The protein below binds the small molecule below.
Small molecule (SMILES): Cc1ccncc1NC(=O)C1(c2cccc(Cl)c2)CC1

Binding-site contacts:
Ligand atom C4 contacts residue GLU166 of chain 1.A at 3.7 Å.
Ligand atom C3 contacts residue LEU141 of chain 1.A at 3.9 Å (hydrophobic).
Ligand atom C4 contacts residue MET165 of chain 1.A at 4.0 Å (hydrophobic).
Ligand atom C3 contacts residue GLU166 of chain 1.A at 3.5 Å.
Ligand atom C15 contacts residue MET49 of chain 1.A at 3.9 Å (hydrophobic).
Ligand atom C2 contacts residue ASN142 of chain 1.A at 3.7 Å.
Ligand atom C14 contacts residue MET49 of chain 1.A at 3.6 Å (hydrophobic).
Ligand atom C13 contacts residue ARG188 of chain 1.A at 3.6 Å.
Ligand atom C11 contacts residue MET49 of chain 1.A at 4.0 Å (hydrophobic).
Ligand atom CL contacts residue MET165 of chain 1.A at 3.6 Å.
Ligand atom C12 contacts residue MET49 of chain 1.A at 3.7 Å (hydrophobic).
Ligand atom C12 contacts residue ARG188 of chain 1.A at 3.8 Å.
Ligand atom C3 contacts residue PHE140 of chain 1.A at 3.3 Å (hydrophobic).
Ligand atom C2 contacts residue PHE140 of chain 1.A at 3.8 Å (hydrophobic).
Ligand atom C4 contacts residue HIS163 of chain 1.A at 3.2 Å.
Ligand atom C2 contacts residue GLU166 of chain 1.A at 3.5 Å.
Ligand atom CL contacts residue HIS41 of chain 1.A at 3.6 Å.
Ligand atom C12 contacts residue GLN189 of chain 1.A at 3.7 Å.
Ligand atom C1 contacts residue ASN142 of chain 1.A at 3.8 Å.
Ligand atom C5 contacts residue CYS145 of chain 1.A at 4.0 Å (hydrophobic).
Ligand atom C14 contacts residue HIS164 of chain 1.A at 3.9 Å.
Ligand atom N contacts residue GLU166 of chain 1.A at 3.6 Å.
Ligand atom O contacts residue GLU166 of chain 1.A at 3.3 Å (salt-bridge).
Ligand atom C15 contacts residue HIS164 of chain 1.A at 3.3 Å.
Ligand atom O contacts residue MET165 of chain 1.A at 3.6 Å.
Ligand atom C13 contacts residue MET165 of chain 1.A at 3.5 Å (hydrophobic).
Ligand atom CL contacts residue HIS164 of chain 1.A at 3.7 Å.
Ligand atom C contacts residue ASN142 of chain 1.A at 3.8 Å.
Ligand atom C13 contacts residue GLN189 of chain 1.A at 3.9 Å.
Ligand atom C4 contacts residue CYS145 of chain 1.A at 3.8 Å (hydrophobic).
Ligand atom C15 contacts residue HIS41 of chain 1.A at 3.7 Å.
Ligand atom N1 contacts residue CYS145 of chain 1.A at 3.6 Å.
Ligand atom C14 contacts residue MET165 of chain 1.A at 3.7 Å (hydrophobic).
Ligand atom C8 contacts residue HIS41 of chain 1.A at 3.7 Å.
Ligand atom C3 contacts residue HIS163 of chain 1.A at 3.9 Å.
Ligand atom C13 contacts residue MET49 of chain 1.A at 3.5 Å (hydrophobic).
Ligand atom C2 contacts residue LEU141 of chain 1.A at 3.6 Å (hydrophobic).
Ligand atom N contacts residue PHE140 of chain 1.A at 3.8 Å.
Ligand atom CL contacts residue ASP187 of chain 1.A at 3.1 Å.
Ligand atom N contacts residue HIS163 of chain 1.A at 2.8 Å (h-bond).

Sequence of chain 2.A:
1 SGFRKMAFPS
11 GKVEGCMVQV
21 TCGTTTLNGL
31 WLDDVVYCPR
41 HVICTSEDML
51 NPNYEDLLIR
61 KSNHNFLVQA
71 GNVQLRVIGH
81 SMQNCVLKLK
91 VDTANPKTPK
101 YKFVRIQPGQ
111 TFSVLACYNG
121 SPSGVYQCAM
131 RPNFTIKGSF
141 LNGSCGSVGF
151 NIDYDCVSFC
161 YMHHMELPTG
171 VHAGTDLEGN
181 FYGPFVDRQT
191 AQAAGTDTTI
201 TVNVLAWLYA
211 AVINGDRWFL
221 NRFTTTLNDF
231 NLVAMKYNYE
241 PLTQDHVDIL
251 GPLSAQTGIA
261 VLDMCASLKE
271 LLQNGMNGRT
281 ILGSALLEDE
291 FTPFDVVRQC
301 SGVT

Sequence of chain 1.A:
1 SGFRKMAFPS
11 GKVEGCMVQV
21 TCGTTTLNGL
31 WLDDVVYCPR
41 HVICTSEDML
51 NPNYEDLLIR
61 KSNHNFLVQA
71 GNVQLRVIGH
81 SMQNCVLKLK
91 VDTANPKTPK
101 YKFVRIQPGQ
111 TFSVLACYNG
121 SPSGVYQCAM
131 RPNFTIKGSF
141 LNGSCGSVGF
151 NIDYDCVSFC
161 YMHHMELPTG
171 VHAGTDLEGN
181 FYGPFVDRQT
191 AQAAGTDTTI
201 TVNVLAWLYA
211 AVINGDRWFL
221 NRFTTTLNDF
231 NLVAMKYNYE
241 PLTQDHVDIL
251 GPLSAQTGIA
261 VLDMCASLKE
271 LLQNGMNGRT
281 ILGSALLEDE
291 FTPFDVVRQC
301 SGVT